Sequence of chain 1.D:
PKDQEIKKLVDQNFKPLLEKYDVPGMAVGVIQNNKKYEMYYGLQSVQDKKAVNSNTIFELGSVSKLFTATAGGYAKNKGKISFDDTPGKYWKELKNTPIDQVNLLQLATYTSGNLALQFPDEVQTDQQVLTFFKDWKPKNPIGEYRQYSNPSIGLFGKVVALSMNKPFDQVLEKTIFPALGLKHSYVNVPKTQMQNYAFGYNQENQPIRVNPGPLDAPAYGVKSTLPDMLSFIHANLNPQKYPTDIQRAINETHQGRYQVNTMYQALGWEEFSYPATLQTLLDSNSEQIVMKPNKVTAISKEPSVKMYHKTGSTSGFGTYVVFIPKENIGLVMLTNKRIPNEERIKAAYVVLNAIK

Binding-site contacts:
Ligand atom B1 contacts residue SER66 of chain 1.D at 1.4 Å.
Ligand atom B1 contacts residue TYR152 of chain 1.D at 3.7 Å.
Ligand atom O2 contacts residue SER66 of chain 1.D at 2.5 Å (h-bond).
Ligand atom O10 contacts residue TYR152 of chain 1.D at 2.4 Å (h-bond).
Ligand atom C1 contacts residue ASN154 of chain 1.D at 4.0 Å.
Ligand atom O13 contacts residue THR315 of chain 1.D at 2.7 Å (h-bond).
Ligand atom O13 contacts residue GLY316 of chain 1.D at 3.5 Å (h-bond).
Ligand atom C10 contacts residue ARG342 of chain 1.D at 3.7 Å.
Ligand atom O2 contacts residue GLY65 of chain 1.D at 3.5 Å.
Ligand atom P8 contacts residue LYS314 of chain 1.D at 4.2 Å.
Ligand atom N9 contacts residue ASN154 of chain 1.D at 3.5 Å (h-bond).
Ligand atom N9 contacts residue GLN122 of chain 1.D at 3.4 Å (h-bond).
Ligand atom O10 contacts residue THR315 of chain 1.D at 3.7 Å.
Ligand atom B1 contacts residue SER317 of chain 1.D at 4.0 Å.
Ligand atom N8 contacts residue LEU121 of chain 1.D at 4.1 Å.
Ligand atom O13 contacts residue SER317 of chain 1.D at 4.2 Å.
Ligand atom O9 contacts residue TYR152 of chain 1.D at 3.6 Å.
Ligand atom O12 contacts residue ARG342 of chain 1.D at 3.7 Å.
Ligand atom P8 contacts residue SER66 of chain 1.D at 3.5 Å.
Ligand atom O4 contacts residue THR315 of chain 1.D at 4.2 Å.
Ligand atom C1 contacts residue SER66 of chain 1.D at 2.3 Å.
Ligand atom O4 contacts residue GLY316 of chain 1.D at 3.9 Å.
Ligand atom O4 contacts residue TYR152 of chain 1.D at 3.9 Å.
Ligand atom B1 contacts residue LYS69 of chain 1.D at 3.9 Å.
Ligand atom C6 contacts residue SER317 of chain 1.D at 4.2 Å.
Ligand atom C1 contacts residue LYS69 of chain 1.D at 3.8 Å.
Ligand atom O10 contacts residue LYS314 of chain 1.D at 2.9 Å (salt-bridge).
Ligand atom P8 contacts residue TYR152 of chain 1.D at 3.7 Å.
Ligand atom N5 contacts residue SER66 of chain 1.D at 3.7 Å.
Ligand atom O9 contacts residue VAL294 of chain 1.D at 4.1 Å.
Ligand atom O4 contacts residue SER317 of chain 1.D at 3.6 Å (h-bond).
Ligand atom O10 contacts residue SER66 of chain 1.D at 3.1 Å (h-bond).
Ligand atom O4 contacts residue SER66 of chain 1.D at 2.5 Å (h-bond).
Ligand atom O2 contacts residue GLY316 of chain 1.D at 4.1 Å.
Ligand atom O2 contacts residue SER317 of chain 1.D at 2.7 Å (h-bond).
Ligand atom O11 contacts residue ARG342 of chain 1.D at 2.7 Å (salt-bridge).
Ligand atom P8 contacts residue THR315 of chain 1.D at 3.8 Å.
Ligand atom N9 contacts residue LEU121 of chain 1.D at 4.0 Å.
Ligand atom C1 contacts residue TYR152 of chain 1.D at 3.9 Å (hydrophobic).
Ligand atom N8 contacts residue GLN122 of chain 1.D at 3.0 Å (h-bond).

A small-molecule ligand and the protein it binds are described below.
Small molecule (SMILES): O=C(O)c1cn(CB(O)OP(=O)(O)O)nn1